Sequence of chain 1.A:
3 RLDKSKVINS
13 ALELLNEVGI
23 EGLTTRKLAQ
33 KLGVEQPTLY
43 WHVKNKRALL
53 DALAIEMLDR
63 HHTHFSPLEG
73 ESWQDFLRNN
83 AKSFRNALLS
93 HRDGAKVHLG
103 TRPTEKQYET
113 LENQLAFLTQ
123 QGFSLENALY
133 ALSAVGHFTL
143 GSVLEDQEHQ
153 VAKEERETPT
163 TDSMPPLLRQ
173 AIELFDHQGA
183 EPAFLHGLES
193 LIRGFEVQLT

Binding-site contacts:
Ligand atom OH contacts residue ALA182 of chain 1.B at 3.2 Å (h-bond).
Ligand atom CH3 contacts residue LEU60 of chain 1.A at 3.5 Å (hydrophobic).
Ligand atom CB contacts residue GLY181 of chain 1.B at 3.4 Å.
Ligand atom CZ2 contacts residue PRO105 of chain 1.A at 3.5 Å (hydrophobic).
Ligand atom CA contacts residue PHE177 of chain 1.B at 3.5 Å (hydrophobic).
Ligand atom NE1 contacts residue THR103 of chain 1.A at 3.4 Å (h-bond).
Ligand atom O contacts residue HIS64 of chain 1.A at 3.3 Å (h-bond).
Ligand atom CD1 contacts residue ILE174 of chain 1.B at 3.2 Å (hydrophobic).
Ligand atom CG contacts residue LYS155 of chain 1.B at 3.5 Å.
Ligand atom CD contacts residue THR160 of chain 1.B at 3.4 Å.
Ligand atom CA contacts residue GLU156 of chain 1.B at 3.4 Å.
Ligand atom CE2 contacts residue ARG104 of chain 1.A at 3.4 Å.
Ligand atom ND2 contacts residue ASP148 of chain 1.B at 2.8 Å (salt-bridge).
Ligand atom CD2 contacts residue ARG104 of chain 1.A at 3.6 Å.
Ligand atom O contacts residue PHE177 of chain 1.B at 3.1 Å.
Ligand atom N contacts residue GLU156 of chain 1.B at 2.9 Å (salt-bridge).
Ligand atom C contacts residue GLU156 of chain 1.B at 3.5 Å.
Ligand atom O contacts residue PHE177 of chain 1.B at 3.5 Å.
Ligand atom CG2 contacts residue GLU147 of chain 1.B at 3.3 Å.
Ligand atom NE1 contacts residue PRO105 of chain 1.A at 3.6 Å.
Ligand atom CE3 contacts residue LEU131 of chain 1.A at 3.6 Å (hydrophobic).
Ligand atom CD2 contacts residue MET166 of chain 1.B at 3.6 Å (hydrophobic).
Ligand atom O contacts residue LYS155 of chain 1.B at 3.3 Å.
Ligand atom CA contacts residue GLU156 of chain 1.B at 3.3 Å.
Ligand atom CG2 contacts residue LEU142 of chain 1.A at 3.6 Å (hydrophobic).
Ligand atom CE2 contacts residue MET166 of chain 1.B at 3.4 Å (hydrophobic).
Ligand atom CZ contacts residue MET166 of chain 1.B at 3.5 Å (hydrophobic).
Ligand atom O contacts residue SER135 of chain 1.A at 3.3 Å.
Ligand atom O contacts residue ARG104 of chain 1.A at 3.1 Å.
Ligand atom ND2 contacts residue HIS139 of chain 1.A at 3.1 Å (h-bond).
Ligand atom CZ contacts residue PRO105 of chain 1.A at 3.6 Å (hydrophobic).
Ligand atom ND2 contacts residue GLU147 of chain 1.B at 3.3 Å.
Ligand atom CE2 contacts residue PRO105 of chain 1.A at 3.3 Å (hydrophobic).
Ligand atom CD2 contacts residue PRO105 of chain 1.A at 3.5 Å (hydrophobic).
Ligand atom OG1 contacts residue GLU147 of chain 1.B at 2.6 Å (salt-bridge).
Ligand atom O contacts residue HIS139 of chain 1.A at 3.0 Å.
Ligand atom CB contacts residue GLU156 of chain 1.B at 3.3 Å.
Ligand atom CB contacts residue GLU147 of chain 1.B at 3.4 Å.
Ligand atom O contacts residue PRO161 of chain 1.B at 3.6 Å.
Ligand atom CA contacts residue HIS151 of chain 1.B at 3.4 Å.

Sequence of chain 1.B:
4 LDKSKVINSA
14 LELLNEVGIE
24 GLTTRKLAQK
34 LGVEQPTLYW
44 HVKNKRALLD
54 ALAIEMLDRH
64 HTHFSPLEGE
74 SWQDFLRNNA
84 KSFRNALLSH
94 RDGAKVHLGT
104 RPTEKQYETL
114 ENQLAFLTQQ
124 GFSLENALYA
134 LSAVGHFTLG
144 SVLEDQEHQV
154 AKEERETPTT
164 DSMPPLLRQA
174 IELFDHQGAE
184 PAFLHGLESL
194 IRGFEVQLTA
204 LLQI

This small molecule binds to this protein.
Small molecule (SMILES): CC(=O)N[C@@H](CC1=CN=C2C=CC=CC12)C(=O)N[C@H](C(=O)N[C@@H](CC1=CN=C2CC=CC=C12)C(=O)N[C@@H](CC(N)=O)C(=O)N[C@@H](C)C(=O)N[C@@H](Cc1ccc(O)cc1)C(=O)N[C@@H](C)C(=O)N[C@@H](Cc1ccccc1)C(=O)N[C@@H](C)C(=O)N[C@@H](C)C(=O)N1CCC[C@H]1C(=O)N[C@H](C=O)CO)[C@@H](C)O